The small molecule below binds the protein below.
Small molecule (SMILES): Cc1c(C(=O)C(N)=O)c2c(OCC(=O)O)cccc2n1Cc1ccccc1-c1ccccc1

Binding-site contacts:
Ligand atom CAJ contacts residue TYR20 of chain 1.A at 3.7 Å (hydrophobic).
Ligand atom CAQ contacts residue TYR26 of chain 1.A at 3.7 Å (hydrophobic).
Ligand atom CBE contacts residue ASN21 of chain 1.A at 3.2 Å.
Ligand atom OAP contacts residue TYR50 of chain 1.A at 3.7 Å.
Ligand atom CAY contacts residue GLY6 of chain 1.A at 3.6 Å.
Ligand atom OAO contacts residue ILE29 of chain 1.A at 3.7 Å.
Ligand atom OAS contacts residue HIS46 of chain 1.A at 3.3 Å (h-bond).
Ligand atom OAO contacts residue GLY28 of chain 1.A at 3.6 Å.
Ligand atom NAR contacts residue CA1 of chain 1.B at 3.7 Å.
Ligand atom CAY contacts residue LEU2 of chain 1.A at 3.2 Å (hydrophobic).
Ligand atom OAP contacts residue ASP47 of chain 1.A at 3.7 Å.
Ligand atom NAR contacts residue HIS46 of chain 1.A at 3.5 Å (h-bond).
Ligand atom OAS contacts residue PHE5 of chain 1.A at 3.1 Å.
Ligand atom CAC contacts residue LEU2 of chain 1.A at 3.6 Å (hydrophobic).
Ligand atom OAO contacts residue CA1 of chain 1.B at 3.4 Å.
Ligand atom NAR contacts residue ASP47 of chain 1.A at 3.2 Å (salt-bridge).
Ligand atom CAX contacts residue LEU2 of chain 1.A at 3.6 Å (hydrophobic).
Ligand atom CBB contacts residue ASN21 of chain 1.A at 3.6 Å.
Ligand atom CAQ contacts residue GLY28 of chain 1.A at 3.8 Å.
Ligand atom CAX contacts residue GLY6 of chain 1.A at 3.5 Å.
Ligand atom CAI contacts residue GLY28 of chain 1.A at 3.7 Å.
Ligand atom OAT contacts residue GLY28 of chain 1.A at 2.9 Å (h-bond).
Ligand atom OAT contacts residue TYR26 of chain 1.A at 2.9 Å (h-bond).
Ligand atom CAQ contacts residue ASP47 of chain 1.A at 3.7 Å.
Ligand atom CBF contacts residue ASN21 of chain 1.A at 3.4 Å.
Ligand atom NAR contacts residue CYS43 of chain 1.A at 3.0 Å (h-bond).
Ligand atom CAF contacts residue GLY28 of chain 1.A at 3.7 Å.
Ligand atom CAN contacts residue ASP47 of chain 1.A at 3.5 Å.
Ligand atom CBD contacts residue ASN21 of chain 1.A at 3.4 Å.
Ligand atom OAT contacts residue CYS27 of chain 1.A at 3.4 Å.
Ligand atom CBG contacts residue ASN21 of chain 1.A at 3.4 Å.
Ligand atom OAO contacts residue GLY30 of chain 1.A at 3.5 Å (h-bond).
Ligand atom CAQ contacts residue CA1 of chain 1.B at 3.4 Å.
Ligand atom CBC contacts residue ASN21 of chain 1.A at 3.7 Å.
Ligand atom OAT contacts residue CA1 of chain 1.B at 2.5 Å.
Ligand atom CAU contacts residue ASN21 of chain 1.A at 3.5 Å.
Ligand atom CAQ contacts residue CYS43 of chain 1.A at 3.8 Å (hydrophobic).
Ligand atom CBF contacts residue LEU18 of chain 1.A at 3.7 Å (hydrophobic).
Ligand atom OAT contacts residue ASP47 of chain 1.A at 3.6 Å (salt-bridge).
Ligand atom OAO contacts residue ASP47 of chain 1.A at 3.6 Å.

Sequence of chain 1.A:
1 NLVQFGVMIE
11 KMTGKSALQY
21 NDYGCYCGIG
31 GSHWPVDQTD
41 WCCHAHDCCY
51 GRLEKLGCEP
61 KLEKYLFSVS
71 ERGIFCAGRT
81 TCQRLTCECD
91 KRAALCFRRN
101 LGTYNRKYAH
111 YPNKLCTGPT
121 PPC